This protein binds this small molecule.
Small molecule (SMILES): O=C(NCCc1cccc(F)c1)[C@@H](c1cccnc1)N(C(=O)C(Cl)Cl)c1ccc(S(F)(F)(F)(F)F)cc1

Sequence of chain 2.A:
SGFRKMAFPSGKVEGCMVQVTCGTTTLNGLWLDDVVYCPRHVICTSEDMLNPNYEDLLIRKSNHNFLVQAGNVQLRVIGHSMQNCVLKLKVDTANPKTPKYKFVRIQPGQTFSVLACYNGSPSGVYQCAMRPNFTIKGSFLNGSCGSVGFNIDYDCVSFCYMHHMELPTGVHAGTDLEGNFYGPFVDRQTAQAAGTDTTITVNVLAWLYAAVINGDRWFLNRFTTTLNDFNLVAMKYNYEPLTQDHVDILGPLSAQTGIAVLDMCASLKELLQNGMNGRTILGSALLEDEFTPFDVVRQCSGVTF

Binding-site contacts:
Ligand atom O19 contacts residue GLU166 of chain 2.A at 3.4 Å (salt-bridge).
Ligand atom F17 contacts residue MET165 of chain 2.A at 3.2 Å.
Ligand atom C12 contacts residue GLU166 of chain 2.A at 3.5 Å.
Ligand atom C02 contacts residue CYS145 of chain 2.A at 2.5 Å (hydrophobic).
Ligand atom C28 contacts residue HIS164 of chain 2.A at 3.7 Å.
Ligand atom C11 contacts residue GLU166 of chain 2.A at 3.7 Å.
Ligand atom F37 contacts residue TYR54 of chain 2.A at 3.7 Å.
Ligand atom C03 contacts residue CYS145 of chain 2.A at 1.8 Å (hydrophobic).
Ligand atom O01 contacts residue ASN142 of chain 2.A at 3.3 Å.
Ligand atom N22 contacts residue HIS163 of chain 2.A at 2.9 Å (h-bond).
Ligand atom C27 contacts residue HIS164 of chain 2.A at 3.1 Å.
Ligand atom F35 contacts residue ASP187 of chain 2.A at 3.1 Å.
Ligand atom C27 contacts residue HIS41 of chain 2.A at 3.7 Å.
Ligand atom C23 contacts residue GLU166 of chain 2.A at 3.7 Å.
Ligand atom C03 contacts residue HIS41 of chain 2.A at 3.1 Å.
Ligand atom C23 contacts residue HIS163 of chain 2.A at 3.7 Å.
Ligand atom C24 contacts residue PHE140 of chain 2.A at 3.5 Å (hydrophobic).
Ligand atom C24 contacts residue LEU141 of chain 2.A at 3.5 Å (hydrophobic).
Ligand atom F36 contacts residue MET49 of chain 2.A at 2.8 Å.
Ligand atom O01 contacts residue GLY143 of chain 2.A at 3.0 Å (h-bond).
Ligand atom C24 contacts residue ASN142 of chain 2.A at 3.6 Å.
Ligand atom F17 contacts residue ARG188 of chain 2.A at 3.3 Å.
Ligand atom C18 contacts residue GLU166 of chain 2.A at 3.1 Å.
Ligand atom C13 contacts residue GLN189 of chain 2.A at 3.7 Å.
Ligand atom F37 contacts residue HIS41 of chain 2.A at 3.0 Å.
Ligand atom C25 contacts residue ASN142 of chain 2.A at 3.6 Å.
Ligand atom C15 contacts residue THR190 of chain 2.A at 3.5 Å.
Ligand atom CL04 contacts residue GLY143 of chain 2.A at 3.3 Å.
Ligand atom F17 contacts residue GLN192 of chain 2.A at 3.5 Å.
Ligand atom C23 contacts residue PHE140 of chain 2.A at 3.4 Å (hydrophobic).
Ligand atom F33 contacts residue MET49 of chain 2.A at 3.5 Å.
Ligand atom N06 contacts residue CYS145 of chain 2.A at 3.3 Å (h-bond).
Ligand atom F35 contacts residue ARG188 of chain 2.A at 3.1 Å.
Ligand atom F33 contacts residue HIS41 of chain 2.A at 3.2 Å.
Ligand atom F17 contacts residue THR190 of chain 2.A at 3.1 Å.
Ligand atom C14 contacts residue GLN189 of chain 2.A at 3.7 Å.
Ligand atom C16 contacts residue THR190 of chain 2.A at 3.7 Å.
Ligand atom O01 contacts residue CYS145 of chain 2.A at 3.0 Å (h-bond).
Ligand atom CL04 contacts residue CYS145 of chain 2.A at 3.0 Å.
Ligand atom C28 contacts residue HIS41 of chain 2.A at 3.7 Å.